Binding-site contacts:
Ligand atom C8 contacts residue ASN202 of chain 1.B at 3.4 Å.
Ligand atom C2 contacts residue THR204 of chain 1.B at 4.3 Å.
Ligand atom C3 contacts residue ASN202 of chain 1.B at 3.8 Å.
Ligand atom C8 contacts residue HIS319 of chain 1.B at 3.4 Å.
Ligand atom C5 contacts residue THR204 of chain 1.B at 4.5 Å.
Ligand atom O5 contacts residue THR204 of chain 1.B at 4.4 Å.
Ligand atom O7 contacts residue SER242 of chain 1.B at 3.0 Å (h-bond).
Ligand atom C1 contacts residue THR204 of chain 1.B at 3.6 Å.
Ligand atom N2 contacts residue ASN202 of chain 1.B at 2.8 Å (h-bond).
Ligand atom C5 contacts residue ASN202 of chain 1.B at 3.7 Å.
Ligand atom C2 contacts residue ASN202 of chain 1.B at 2.4 Å.
Ligand atom C7 contacts residue ASN202 of chain 1.B at 3.3 Å.
Ligand atom O7 contacts residue ASN202 of chain 1.B at 3.6 Å (h-bond).
Ligand atom C1 contacts residue ASN202 of chain 1.B at 1.4 Å.
Ligand atom C7 contacts residue SER242 of chain 1.B at 4.1 Å.
Ligand atom C4 contacts residue ASN202 of chain 1.B at 4.2 Å.
Ligand atom C3 contacts residue THR204 of chain 1.B at 4.4 Å.
Ligand atom N2 contacts residue THR204 of chain 1.B at 4.2 Å.
Ligand atom O5 contacts residue ASN202 of chain 1.B at 2.4 Å (h-bond).

A protein and the small-molecule ligand that binds it are described below.
Small molecule (SMILES): CC(=O)N[C@@H]1[C@@H](O)[C@H](O)[C@@H](CO)O[C@H]1O

Sequence of chain 1.B:
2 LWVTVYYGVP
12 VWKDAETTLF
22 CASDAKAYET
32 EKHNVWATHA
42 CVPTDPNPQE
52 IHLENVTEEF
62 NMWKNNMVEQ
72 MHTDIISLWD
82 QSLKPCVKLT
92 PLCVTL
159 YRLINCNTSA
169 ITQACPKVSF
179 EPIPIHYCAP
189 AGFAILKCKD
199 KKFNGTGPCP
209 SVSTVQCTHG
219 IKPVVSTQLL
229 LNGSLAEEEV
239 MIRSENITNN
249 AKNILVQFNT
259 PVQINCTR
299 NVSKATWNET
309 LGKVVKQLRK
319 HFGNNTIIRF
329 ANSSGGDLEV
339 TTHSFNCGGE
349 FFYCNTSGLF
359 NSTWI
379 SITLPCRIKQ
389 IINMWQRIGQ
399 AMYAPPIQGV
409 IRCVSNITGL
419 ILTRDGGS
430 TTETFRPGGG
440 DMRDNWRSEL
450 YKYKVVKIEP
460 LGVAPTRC